Binding-site contacts:
Ligand atom CBK contacts residue ARG25 of chain 1.D at 3.5 Å.
Ligand atom CAQ contacts residue PHE27 of chain 1.D at 3.6 Å (hydrophobic).
Ligand atom OAH contacts residue ASN188 of chain 1.D at 3.4 Å (h-bond).
Ligand atom CAR contacts residue SER26 of chain 1.D at 3.5 Å.
Ligand atom CAB contacts residue ARG191 of chain 1.D at 3.5 Å.
Ligand atom CAC contacts residue VAL148 of chain 1.D at 3.5 Å (hydrophobic).
Ligand atom OBF contacts residue ARG50 of chain 1.D at 3.2 Å (salt-bridge).
Ligand atom CAC contacts residue MET123 of chain 1.D at 3.6 Å (hydrophobic).
Ligand atom CBL contacts residue SER24 of chain 1.D at 3.6 Å.
Ligand atom OAP contacts residue ARG50 of chain 1.D at 2.9 Å (salt-bridge).
Ligand atom OAN contacts residue SER24 of chain 1.D at 2.7 Å (h-bond).
Ligand atom OAP contacts residue THR23 of chain 1.D at 2.6 Å (h-bond).
Ligand atom CAD contacts residue LEU184 of chain 1.D at 3.7 Å (hydrophobic).
Ligand atom CAA contacts residue ASP53 of chain 1.D at 3.6 Å.
Ligand atom OAK contacts residue ARG25 of chain 1.D at 3.1 Å (salt-bridge).
Ligand atom CBG contacts residue VAL148 of chain 1.D at 3.6 Å (hydrophobic).
Ligand atom OAI contacts residue ARG50 of chain 1.D at 2.8 Å (salt-bridge).
Ligand atom OAL contacts residue ARG25 of chain 1.D at 3.3 Å (salt-bridge).
Ligand atom CAE contacts residue PRO265 of chain 1.D at 3.7 Å (hydrophobic).
Ligand atom OAM contacts residue THR23 of chain 1.D at 3.4 Å (h-bond).
Ligand atom OAK contacts residue SER26 of chain 1.D at 2.7 Å (h-bond).
Ligand atom CBL contacts residue TYR46 of chain 1.D at 3.6 Å (hydrophobic).
Ligand atom CAE contacts residue MET268 of chain 1.D at 3.3 Å (hydrophobic).
Ligand atom OAJ contacts residue ARG25 of chain 1.D at 3.2 Å (salt-bridge).
Ligand atom OBE contacts residue ARG50 of chain 1.D at 3.5 Å (salt-bridge).
Ligand atom CAF contacts residue TYR46 of chain 1.D at 3.5 Å (hydrophobic).
Ligand atom OAN contacts residue TYR46 of chain 1.D at 2.7 Å (h-bond).
Ligand atom CBN contacts residue ASN188 of chain 1.D at 3.5 Å.
Ligand atom CBB contacts residue ASN188 of chain 1.D at 3.4 Å.
Ligand atom CAQ contacts residue SER26 of chain 1.D at 3.0 Å.
Ligand atom OBF contacts residue TYR46 of chain 1.D at 3.2 Å (h-bond).
Ligand atom CAB contacts residue THR187 of chain 1.D at 3.6 Å.
Ligand atom CAB contacts residue ASN188 of chain 1.D at 3.5 Å.
Ligand atom CBM contacts residue VAL152 of chain 1.D at 3.6 Å (hydrophobic).
Ligand atom CBJ contacts residue ARG50 of chain 1.D at 3.7 Å.
Ligand atom CAV contacts residue VAL152 of chain 1.D at 3.7 Å (hydrophobic).
Ligand atom OAI contacts residue LYS90 of chain 1.D at 3.1 Å (salt-bridge).
Ligand atom OAM contacts residue ARG25 of chain 1.D at 2.8 Å (salt-bridge).
Ligand atom OAG contacts residue VAL148 of chain 1.D at 3.3 Å (h-bond).
Ligand atom OAN contacts residue PHE27 of chain 1.D at 3.4 Å.

Sequence of chain 1.D:
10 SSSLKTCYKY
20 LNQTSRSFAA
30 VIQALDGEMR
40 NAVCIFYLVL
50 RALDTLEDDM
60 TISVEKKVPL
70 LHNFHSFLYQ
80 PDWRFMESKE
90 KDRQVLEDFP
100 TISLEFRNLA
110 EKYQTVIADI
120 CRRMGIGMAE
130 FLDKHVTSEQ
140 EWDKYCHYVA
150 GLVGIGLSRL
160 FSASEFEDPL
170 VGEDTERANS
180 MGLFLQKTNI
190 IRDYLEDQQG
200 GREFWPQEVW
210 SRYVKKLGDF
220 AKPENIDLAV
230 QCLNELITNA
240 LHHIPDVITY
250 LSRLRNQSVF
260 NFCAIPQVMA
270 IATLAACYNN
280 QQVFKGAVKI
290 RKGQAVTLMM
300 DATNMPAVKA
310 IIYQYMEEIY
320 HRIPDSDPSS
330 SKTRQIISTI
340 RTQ

A small-molecule ligand and the protein it binds are described below.
Small molecule (SMILES): C=C(CC[C@]12O[C@H](C(=O)O)[C@@](O)(C(=O)O)[C@](C(=O)O)(O1)[C@H](OC(=O)/C=C/[C@@H](C)C[C@@H](C)CC)[C@H]2O)[C@@H](OC(C)=O)[C@H](C)Cc1ccccc1